The protein below binds the small molecule below.
Small molecule (SMILES): CC(=O)N[C@@H]1[C@@H](O)[C@H](O)[C@@H](CO)O[C@H]1O

Sequence of chain 1.B:
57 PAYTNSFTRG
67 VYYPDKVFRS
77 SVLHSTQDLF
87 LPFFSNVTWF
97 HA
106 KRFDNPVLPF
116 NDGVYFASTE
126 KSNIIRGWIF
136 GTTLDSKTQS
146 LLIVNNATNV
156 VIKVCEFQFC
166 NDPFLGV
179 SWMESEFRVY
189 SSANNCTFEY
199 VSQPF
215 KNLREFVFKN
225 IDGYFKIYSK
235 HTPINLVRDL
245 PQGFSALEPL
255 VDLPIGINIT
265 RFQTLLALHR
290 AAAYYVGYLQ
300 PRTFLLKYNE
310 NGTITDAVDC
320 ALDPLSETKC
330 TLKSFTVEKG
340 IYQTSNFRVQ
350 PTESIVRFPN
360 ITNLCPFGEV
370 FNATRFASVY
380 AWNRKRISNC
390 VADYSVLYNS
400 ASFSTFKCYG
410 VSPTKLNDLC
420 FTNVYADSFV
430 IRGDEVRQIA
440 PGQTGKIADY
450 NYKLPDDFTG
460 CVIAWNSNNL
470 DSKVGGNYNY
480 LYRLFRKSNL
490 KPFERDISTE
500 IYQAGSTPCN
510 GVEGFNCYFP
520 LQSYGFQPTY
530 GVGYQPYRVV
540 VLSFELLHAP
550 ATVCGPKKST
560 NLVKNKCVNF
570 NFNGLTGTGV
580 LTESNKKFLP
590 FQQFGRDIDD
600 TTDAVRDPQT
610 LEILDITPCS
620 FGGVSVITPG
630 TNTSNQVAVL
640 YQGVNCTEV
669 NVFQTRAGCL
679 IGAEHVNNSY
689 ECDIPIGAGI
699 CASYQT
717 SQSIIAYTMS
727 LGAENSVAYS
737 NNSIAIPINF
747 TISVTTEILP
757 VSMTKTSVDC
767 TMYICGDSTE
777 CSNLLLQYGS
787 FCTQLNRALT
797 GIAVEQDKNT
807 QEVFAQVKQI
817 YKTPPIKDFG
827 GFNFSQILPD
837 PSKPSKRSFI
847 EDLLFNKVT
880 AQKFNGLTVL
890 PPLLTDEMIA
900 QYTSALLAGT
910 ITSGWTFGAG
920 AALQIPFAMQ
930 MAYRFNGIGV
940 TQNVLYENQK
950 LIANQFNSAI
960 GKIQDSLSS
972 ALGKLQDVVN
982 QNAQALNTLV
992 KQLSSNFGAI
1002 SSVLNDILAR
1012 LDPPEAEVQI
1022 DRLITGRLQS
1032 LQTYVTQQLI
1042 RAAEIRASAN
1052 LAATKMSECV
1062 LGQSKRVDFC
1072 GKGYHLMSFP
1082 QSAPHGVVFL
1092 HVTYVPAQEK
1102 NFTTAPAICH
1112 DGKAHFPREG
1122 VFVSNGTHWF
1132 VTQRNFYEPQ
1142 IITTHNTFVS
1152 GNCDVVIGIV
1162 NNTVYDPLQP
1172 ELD

Binding-site contacts:
Ligand atom N2 contacts residue ASN644 of chain 1.B at 2.9 Å (h-bond).
Ligand atom C7 contacts residue ASN644 of chain 1.B at 3.9 Å.
Ligand atom C2 contacts residue ASN644 of chain 1.B at 2.5 Å.
Ligand atom C3 contacts residue ASN644 of chain 1.B at 3.8 Å.
Ligand atom C1 contacts residue ASN644 of chain 1.B at 1.4 Å.
Ligand atom O5 contacts residue ASN644 of chain 1.B at 2.4 Å (h-bond).
Ligand atom O7 contacts residue ASN644 of chain 1.B at 4.5 Å.
Ligand atom C5 contacts residue ASN644 of chain 1.B at 3.7 Å.
Ligand atom C4 contacts residue ASN644 of chain 1.B at 4.2 Å.